Binding-site contacts:
Ligand atom O1 contacts residue GLY295 of chain 1.C at 2.9 Å (h-bond).
Ligand atom O2 contacts residue ARG73 of chain 1.C at 3.8 Å.
Ligand atom C1 contacts residue MG1 of chain 1.P at 3.1 Å.
Ligand atom O1 contacts residue MG1 of chain 1.P at 4.3 Å.
Ligand atom O4 contacts residue ALA293 of chain 1.C at 4.1 Å.
Ligand atom C1 contacts residue ASP296 of chain 1.C at 3.8 Å.
Ligand atom C2 contacts residue THR328 of chain 1.C at 3.9 Å.
Ligand atom O4 contacts residue ARG73 of chain 1.C at 4.4 Å.
Ligand atom O1 contacts residue THR328 of chain 1.C at 2.4 Å (h-bond).
Ligand atom O1 contacts residue ALA293 of chain 1.C at 3.4 Å.
Ligand atom O2 contacts residue MET360 of chain 1.C at 4.1 Å.
Ligand atom O2 contacts residue MET291 of chain 1.C at 4.0 Å.
Ligand atom O4 contacts residue LYS270 of chain 1.C at 2.6 Å (salt-bridge).
Ligand atom C1 contacts residue GLY295 of chain 1.C at 3.8 Å.
Ligand atom O2 contacts residue LYS270 of chain 1.C at 3.8 Å.
Ligand atom O2 contacts residue THR328 of chain 1.C at 3.4 Å (h-bond).
Ligand atom C1 contacts residue ARG294 of chain 1.C at 4.4 Å.
Ligand atom O4 contacts residue ASP296 of chain 1.C at 4.0 Å.
Ligand atom O2 contacts residue ALA293 of chain 1.C at 4.1 Å.
Ligand atom O4 contacts residue GLU272 of chain 1.C at 3.4 Å (salt-bridge).
Ligand atom O3 contacts residue GLY295 of chain 1.C at 3.9 Å.
Ligand atom O3 contacts residue ASP296 of chain 1.C at 2.9 Å (salt-bridge).
Ligand atom C1 contacts residue ALA293 of chain 1.C at 3.4 Å (hydrophobic).
Ligand atom O1 contacts residue ARG294 of chain 1.C at 3.6 Å.
Ligand atom C2 contacts residue GLU272 of chain 1.C at 3.9 Å.
Ligand atom O2 contacts residue MG1 of chain 1.P at 4.3 Å.
Ligand atom O4 contacts residue MG1 of chain 1.P at 2.2 Å.
Ligand atom O3 contacts residue GLU272 of chain 1.C at 2.9 Å (salt-bridge).
Ligand atom C2 contacts residue ALA293 of chain 1.C at 3.7 Å (hydrophobic).
Ligand atom C2 contacts residue LYS270 of chain 1.C at 3.5 Å.
Ligand atom O1 contacts residue ASP296 of chain 1.C at 3.8 Å.
Ligand atom C2 contacts residue MG1 of chain 1.P at 3.1 Å.
Ligand atom C1 contacts residue THR328 of chain 1.C at 3.5 Å.
Ligand atom O3 contacts residue ALA293 of chain 1.C at 3.6 Å.
Ligand atom C1 contacts residue GLU272 of chain 1.C at 3.7 Å.
Ligand atom O3 contacts residue MG1 of chain 1.P at 2.4 Å.
Ligand atom C2 contacts residue ARG73 of chain 1.C at 4.5 Å.

A protein and the small-molecule ligand that binds it are described below.
Small molecule (SMILES): O=C([O-])C(=O)[O-]

Sequence of chain 1.C:
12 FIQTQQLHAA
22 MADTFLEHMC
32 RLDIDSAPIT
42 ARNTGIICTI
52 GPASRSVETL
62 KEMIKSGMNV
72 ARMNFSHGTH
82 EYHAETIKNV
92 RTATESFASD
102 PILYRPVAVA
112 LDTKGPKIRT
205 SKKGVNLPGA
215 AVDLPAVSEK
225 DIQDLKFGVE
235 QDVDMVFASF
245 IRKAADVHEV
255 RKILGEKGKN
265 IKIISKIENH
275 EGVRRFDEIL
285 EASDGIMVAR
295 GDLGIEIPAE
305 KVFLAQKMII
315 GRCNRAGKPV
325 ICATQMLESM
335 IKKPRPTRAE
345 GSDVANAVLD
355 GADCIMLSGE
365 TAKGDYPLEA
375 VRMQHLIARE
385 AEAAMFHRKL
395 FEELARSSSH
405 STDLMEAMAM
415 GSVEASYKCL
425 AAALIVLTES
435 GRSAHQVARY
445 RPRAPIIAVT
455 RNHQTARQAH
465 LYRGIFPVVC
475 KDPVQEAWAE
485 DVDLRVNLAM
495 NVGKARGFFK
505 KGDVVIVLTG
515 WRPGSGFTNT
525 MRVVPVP